Sequence of chain 1.G:
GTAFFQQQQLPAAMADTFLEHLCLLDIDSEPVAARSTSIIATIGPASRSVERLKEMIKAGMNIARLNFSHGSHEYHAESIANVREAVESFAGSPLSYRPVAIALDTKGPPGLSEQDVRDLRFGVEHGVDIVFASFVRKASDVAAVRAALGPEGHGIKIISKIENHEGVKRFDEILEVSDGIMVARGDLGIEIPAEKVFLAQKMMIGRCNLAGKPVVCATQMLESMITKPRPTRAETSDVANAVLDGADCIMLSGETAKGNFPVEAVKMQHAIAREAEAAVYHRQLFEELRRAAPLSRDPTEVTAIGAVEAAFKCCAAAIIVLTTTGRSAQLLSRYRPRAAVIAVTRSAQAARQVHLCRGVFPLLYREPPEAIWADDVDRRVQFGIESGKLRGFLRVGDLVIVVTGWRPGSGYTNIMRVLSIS

Binding-site contacts:
Ligand atom C2 contacts residue ALA209 of chain 1.G at 3.7 Å (hydrophobic).
Ligand atom O3 contacts residue ASP212 of chain 1.G at 3.8 Å.
Ligand atom O3 contacts residue GLU188 of chain 1.G at 4.5 Å.
Ligand atom O2 contacts residue MG1 of chain 1.OA at 2.1 Å.
Ligand atom O2 contacts residue LYS186 of chain 1.G at 2.7 Å (salt-bridge).
Ligand atom O3 contacts residue ALA209 of chain 1.G at 3.2 Å.
Ligand atom O4 contacts residue LYS186 of chain 1.G at 3.8 Å.
Ligand atom C1 contacts residue ALA209 of chain 1.G at 3.5 Å (hydrophobic).
Ligand atom O3 contacts residue THR244 of chain 1.G at 2.7 Å (h-bond).
Ligand atom O1 contacts residue GLY211 of chain 1.G at 3.9 Å.
Ligand atom C1 contacts residue THR244 of chain 1.G at 3.6 Å.
Ligand atom C1 contacts residue ASP212 of chain 1.G at 3.8 Å.
Ligand atom O2 contacts residue ALA209 of chain 1.G at 4.2 Å.
Ligand atom O3 contacts residue ARG210 of chain 1.G at 3.5 Å (salt-bridge).
Ligand atom C1 contacts residue MG1 of chain 1.OA at 2.9 Å.
Ligand atom O4 contacts residue MG1 of chain 1.OA at 4.1 Å.
Ligand atom O4 contacts residue MET276 of chain 1.G at 4.2 Å.
Ligand atom C1 contacts residue ARG210 of chain 1.G at 4.4 Å.
Ligand atom O2 contacts residue GLU188 of chain 1.G at 3.3 Å (salt-bridge).
Ligand atom C1 contacts residue GLU188 of chain 1.G at 3.5 Å.
Ligand atom O3 contacts residue GLY211 of chain 1.G at 2.9 Å (h-bond).
Ligand atom O4 contacts residue ARG87 of chain 1.G at 4.0 Å.
Ligand atom C2 contacts residue MG1 of chain 1.OA at 2.9 Å.
Ligand atom C2 contacts residue LYS186 of chain 1.G at 3.5 Å.
Ligand atom O2 contacts residue ASP212 of chain 1.G at 4.2 Å.
Ligand atom O4 contacts residue THR244 of chain 1.G at 3.3 Å (h-bond).
Ligand atom O1 contacts residue MG1 of chain 1.OA at 2.0 Å.
Ligand atom C1 contacts residue GLY211 of chain 1.G at 3.8 Å.
Ligand atom C2 contacts residue GLU188 of chain 1.G at 3.8 Å.
Ligand atom O4 contacts residue ALA209 of chain 1.G at 4.1 Å.
Ligand atom O1 contacts residue ASP212 of chain 1.G at 2.9 Å (salt-bridge).
Ligand atom O1 contacts residue ALA209 of chain 1.G at 3.8 Å.
Ligand atom O4 contacts residue MET207 of chain 1.G at 4.1 Å.
Ligand atom C2 contacts residue THR244 of chain 1.G at 4.0 Å.
Ligand atom O3 contacts residue MG1 of chain 1.OA at 4.0 Å.
Ligand atom O1 contacts residue GLU188 of chain 1.G at 2.7 Å (salt-bridge).

This protein binds this small molecule.
Small molecule (SMILES): O=C([O-])C(=O)[O-]